Sequence of chain 3.A:
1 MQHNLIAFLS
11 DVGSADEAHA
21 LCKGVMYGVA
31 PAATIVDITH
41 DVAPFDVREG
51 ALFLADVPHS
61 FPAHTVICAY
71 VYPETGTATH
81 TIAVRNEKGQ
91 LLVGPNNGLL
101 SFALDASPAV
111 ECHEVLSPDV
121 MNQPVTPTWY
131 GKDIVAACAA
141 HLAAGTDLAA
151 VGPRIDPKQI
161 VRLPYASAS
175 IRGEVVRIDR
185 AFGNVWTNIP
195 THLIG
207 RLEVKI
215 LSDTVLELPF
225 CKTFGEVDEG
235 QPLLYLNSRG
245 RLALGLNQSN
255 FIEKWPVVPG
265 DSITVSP

Binding-site contacts:
Ligand atom O2' contacts residue TYR72 of chain 1.A at 3.4 Å (h-bond).
Ligand atom O5' contacts residue TRP129 of chain 1.A at 3.4 Å.
Ligand atom C2 contacts residue GLN252 of chain 3.A at 3.4 Å.
Ligand atom C2 contacts residue PHE228 of chain 3.A at 3.5 Å (hydrophobic).
Ligand atom C6 contacts residue PHE228 of chain 3.A at 3.4 Å (hydrophobic).
Ligand atom O5' contacts residue TYR130 of chain 1.A at 3.4 Å (h-bond).
Ligand atom C4 contacts residue PHE228 of chain 3.A at 3.5 Å (hydrophobic).
Ligand atom N6 contacts residue ASN188 of chain 3.A at 3.0 Å (h-bond).
Ligand atom N7 contacts residue PHE186 of chain 3.A at 3.5 Å.
Ligand atom O3' contacts residue TYR70 of chain 1.A at 3.3 Å.
Ligand atom C2 contacts residue PHE45 of chain 1.A at 3.6 Å (hydrophobic).
Ligand atom C5 contacts residue PHE228 of chain 3.A at 3.5 Å (hydrophobic).
Ligand atom C5 contacts residue PHE45 of chain 1.A at 3.4 Å (hydrophobic).
Ligand atom N3 contacts residue PHE228 of chain 3.A at 3.6 Å.
Ligand atom N3 contacts residue PRO73 of chain 1.A at 3.3 Å.
Ligand atom C4' contacts residue TYR72 of chain 1.A at 3.5 Å (hydrophobic).
Ligand atom C6 contacts residue LEU250 of chain 3.A at 3.6 Å (hydrophobic).
Ligand atom C6 contacts residue PHE45 of chain 1.A at 3.5 Å (hydrophobic).
Ligand atom N3 contacts residue PHE45 of chain 1.A at 3.5 Å.
Ligand atom N7 contacts residue ASN188 of chain 3.A at 3.0 Å (h-bond).
Ligand atom N1 contacts residue PHE228 of chain 3.A at 3.5 Å.
Ligand atom C8 contacts residue PHE186 of chain 3.A at 3.6 Å (hydrophobic).
Ligand atom C3' contacts residue ASP11 of chain 1.A at 3.3 Å.
Ligand atom O2' contacts residue ASP11 of chain 1.A at 2.8 Å (salt-bridge).
Ligand atom O5' contacts residue THR128 of chain 1.A at 3.0 Å (h-bond).
Ligand atom C4 contacts residue PHE45 of chain 1.A at 3.3 Å (hydrophobic).
Ligand atom C2' contacts residue PHE186 of chain 3.A at 3.6 Å (hydrophobic).
Ligand atom N7 contacts residue PHE228 of chain 3.A at 3.4 Å.
Ligand atom N6 contacts residue LEU250 of chain 3.A at 2.9 Å (h-bond).
Ligand atom O2' contacts residue PRO73 of chain 1.A at 3.5 Å (h-bond).
Ligand atom N6 contacts residue PHE228 of chain 3.A at 3.5 Å.
Ligand atom N1 contacts residue GLN252 of chain 3.A at 2.9 Å (h-bond).
Ligand atom O3' contacts residue ASP11 of chain 1.A at 2.6 Å (salt-bridge).
Ligand atom O5' contacts residue THR75 of chain 1.A at 3.5 Å (h-bond).
Ligand atom C2' contacts residue ASP11 of chain 1.A at 3.5 Å.
Ligand atom O3' contacts residue TYR72 of chain 1.A at 3.0 Å (h-bond).
Ligand atom O5' contacts residue GLY131 of chain 1.A at 3.3 Å (h-bond).
Ligand atom N1 contacts residue LEU250 of chain 3.A at 3.5 Å (h-bond).
Ligand atom C5' contacts residue TRP129 of chain 1.A at 3.6 Å (hydrophobic).
Ligand atom C1' contacts residue TYR72 of chain 1.A at 3.6 Å (hydrophobic).

Sequence of chain 1.A:
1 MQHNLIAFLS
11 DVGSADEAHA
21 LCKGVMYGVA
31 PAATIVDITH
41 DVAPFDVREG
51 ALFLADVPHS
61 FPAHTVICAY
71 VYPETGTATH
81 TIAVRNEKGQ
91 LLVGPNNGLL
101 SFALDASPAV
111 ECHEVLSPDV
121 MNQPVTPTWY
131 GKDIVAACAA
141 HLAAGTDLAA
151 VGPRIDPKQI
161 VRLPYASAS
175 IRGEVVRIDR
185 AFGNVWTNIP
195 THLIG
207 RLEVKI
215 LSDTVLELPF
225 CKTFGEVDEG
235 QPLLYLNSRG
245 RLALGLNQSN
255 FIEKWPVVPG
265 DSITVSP

This protein binds this small molecule.
Small molecule (SMILES): Nc1ncnc2c1ncn2[C@@H]1O[C@H](CO)[C@@H](O)[C@H]1O